Sequence of chain 1.H:
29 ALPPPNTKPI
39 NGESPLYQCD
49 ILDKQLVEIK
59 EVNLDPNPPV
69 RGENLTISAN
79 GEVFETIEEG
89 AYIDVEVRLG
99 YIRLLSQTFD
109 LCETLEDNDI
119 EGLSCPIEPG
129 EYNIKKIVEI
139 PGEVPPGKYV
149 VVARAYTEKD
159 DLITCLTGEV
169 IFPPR

Binding-site contacts:
Ligand atom C7 contacts residue ASN72 of chain 1.H at 3.8 Å.
Ligand atom C1 contacts residue ASN72 of chain 1.H at 1.4 Å.
Ligand atom C2 contacts residue ASN72 of chain 1.H at 2.4 Å.
Ligand atom N2 contacts residue ASN72 of chain 1.H at 3.0 Å (h-bond).
Ligand atom C4 contacts residue ASN72 of chain 1.H at 4.1 Å.
Ligand atom C5 contacts residue ASN72 of chain 1.H at 3.6 Å.
Ligand atom C3 contacts residue ASN72 of chain 1.H at 3.8 Å.
Ligand atom O5 contacts residue ASN72 of chain 1.H at 2.3 Å (h-bond).
Ligand atom O5 contacts residue ILE135 of chain 1.H at 4.1 Å.
Ligand atom O6 contacts residue ILE135 of chain 1.H at 4.1 Å.
Ligand atom O7 contacts residue ASN72 of chain 1.H at 4.2 Å.

A protein and the small-molecule ligand that binds it are described below.
Small molecule (SMILES): CC(=O)N[C@@H]1[C@@H](O)[C@H](O)[C@@H](CO)O[C@H]1O